Sequence of chain 1.A:
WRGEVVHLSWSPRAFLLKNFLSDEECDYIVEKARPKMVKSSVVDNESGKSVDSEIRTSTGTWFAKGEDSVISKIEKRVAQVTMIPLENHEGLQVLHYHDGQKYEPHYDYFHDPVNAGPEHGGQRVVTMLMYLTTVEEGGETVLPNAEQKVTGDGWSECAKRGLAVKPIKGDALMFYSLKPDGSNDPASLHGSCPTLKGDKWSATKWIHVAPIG

The small molecule below binds the protein below.
Small molecule (SMILES): O=C[C@H](CO)NC(=O)[C@@H]1CCCN1C(=O)[C@H](CO)NC(=O)[C@@H]1CCCN1C(=O)[C@H](CO)NC(=O)[C@@H]1CCCN1

Binding-site contacts:
Ligand atom OG contacts residue SER50 of chain 1.A at 3.0 Å (h-bond).
Ligand atom CA contacts residue TYR116 of chain 1.A at 3.5 Å (hydrophobic).
Ligand atom CD contacts residue ASP117 of chain 1.A at 3.4 Å.
Ligand atom CA contacts residue ARG133 of chain 1.A at 3.5 Å.
Ligand atom O contacts residue VAL52 of chain 1.A at 3.0 Å (h-bond).
Ligand atom CB contacts residue SER59 of chain 1.A at 3.2 Å.
Ligand atom CB contacts residue TYR112 of chain 1.A at 3.6 Å (hydrophobic).
Ligand atom O contacts residue TRP71 of chain 1.A at 3.4 Å.
Ligand atom O contacts residue TRP71 of chain 1.A at 3.5 Å.
Ligand atom C contacts residue TRP71 of chain 1.A at 3.5 Å (hydrophobic).
Ligand atom CA contacts residue GLU99 of chain 1.A at 3.6 Å.
Ligand atom N contacts residue GLU99 of chain 1.A at 3.2 Å (salt-bridge).
Ligand atom OG contacts residue TYR116 of chain 1.A at 3.0 Å (h-bond).
Ligand atom CA contacts residue TRP71 of chain 1.A at 3.4 Å (hydrophobic).
Ligand atom N contacts residue TRP71 of chain 1.A at 3.2 Å.
Ligand atom CB contacts residue GLU99 of chain 1.A at 3.5 Å.
Ligand atom O contacts residue TYR112 of chain 1.A at 2.8 Å (h-bond).
Ligand atom CG contacts residue ASP117 of chain 1.A at 3.6 Å.
Ligand atom CG contacts residue VAL51 of chain 1.A at 3.3 Å (hydrophobic).
Ligand atom CG contacts residue ARG133 of chain 1.A at 3.4 Å.
Ligand atom CD contacts residue ILE64 of chain 1.A at 3.5 Å (hydrophobic).
Ligand atom N contacts residue TYR112 of chain 1.A at 3.0 Å (h-bond).
Ligand atom OG contacts residue TYR118 of chain 1.A at 2.9 Å (h-bond).
Ligand atom CA contacts residue TYR112 of chain 1.A at 3.4 Å (hydrophobic).
Ligand atom O contacts residue HIS115 of chain 1.A at 3.4 Å.
Ligand atom CB contacts residue ARG65 of chain 1.A at 3.5 Å.
Ligand atom OG contacts residue GLY100 of chain 1.A at 2.8 Å (h-bond).
Ligand atom N contacts residue SER50 of chain 1.A at 3.4 Å (h-bond).
Ligand atom CD contacts residue TYR112 of chain 1.A at 3.2 Å (hydrophobic).
Ligand atom OG contacts residue VAL51 of chain 1.A at 3.2 Å.
Ligand atom CB contacts residue TRP215 of chain 1.A at 3.4 Å (hydrophobic).
Ligand atom CB contacts residue SER50 of chain 1.A at 3.5 Å.
Ligand atom C contacts residue TYR112 of chain 1.A at 3.5 Å (hydrophobic).
Ligand atom CB contacts residue TYR116 of chain 1.A at 3.6 Å (hydrophobic).
Ligand atom CG contacts residue TRP215 of chain 1.A at 3.2 Å (hydrophobic).
Ligand atom OG contacts residue SER59 of chain 1.A at 2.6 Å (h-bond).
Ligand atom O contacts residue VAL51 of chain 1.A at 3.3 Å.
Ligand atom O contacts residue ARG133 of chain 1.A at 3.6 Å.
Ligand atom CB contacts residue VAL52 of chain 1.A at 3.3 Å (hydrophobic).
Ligand atom O contacts residue ARG133 of chain 1.A at 2.9 Å (salt-bridge).